Sequence of chain 1.A:
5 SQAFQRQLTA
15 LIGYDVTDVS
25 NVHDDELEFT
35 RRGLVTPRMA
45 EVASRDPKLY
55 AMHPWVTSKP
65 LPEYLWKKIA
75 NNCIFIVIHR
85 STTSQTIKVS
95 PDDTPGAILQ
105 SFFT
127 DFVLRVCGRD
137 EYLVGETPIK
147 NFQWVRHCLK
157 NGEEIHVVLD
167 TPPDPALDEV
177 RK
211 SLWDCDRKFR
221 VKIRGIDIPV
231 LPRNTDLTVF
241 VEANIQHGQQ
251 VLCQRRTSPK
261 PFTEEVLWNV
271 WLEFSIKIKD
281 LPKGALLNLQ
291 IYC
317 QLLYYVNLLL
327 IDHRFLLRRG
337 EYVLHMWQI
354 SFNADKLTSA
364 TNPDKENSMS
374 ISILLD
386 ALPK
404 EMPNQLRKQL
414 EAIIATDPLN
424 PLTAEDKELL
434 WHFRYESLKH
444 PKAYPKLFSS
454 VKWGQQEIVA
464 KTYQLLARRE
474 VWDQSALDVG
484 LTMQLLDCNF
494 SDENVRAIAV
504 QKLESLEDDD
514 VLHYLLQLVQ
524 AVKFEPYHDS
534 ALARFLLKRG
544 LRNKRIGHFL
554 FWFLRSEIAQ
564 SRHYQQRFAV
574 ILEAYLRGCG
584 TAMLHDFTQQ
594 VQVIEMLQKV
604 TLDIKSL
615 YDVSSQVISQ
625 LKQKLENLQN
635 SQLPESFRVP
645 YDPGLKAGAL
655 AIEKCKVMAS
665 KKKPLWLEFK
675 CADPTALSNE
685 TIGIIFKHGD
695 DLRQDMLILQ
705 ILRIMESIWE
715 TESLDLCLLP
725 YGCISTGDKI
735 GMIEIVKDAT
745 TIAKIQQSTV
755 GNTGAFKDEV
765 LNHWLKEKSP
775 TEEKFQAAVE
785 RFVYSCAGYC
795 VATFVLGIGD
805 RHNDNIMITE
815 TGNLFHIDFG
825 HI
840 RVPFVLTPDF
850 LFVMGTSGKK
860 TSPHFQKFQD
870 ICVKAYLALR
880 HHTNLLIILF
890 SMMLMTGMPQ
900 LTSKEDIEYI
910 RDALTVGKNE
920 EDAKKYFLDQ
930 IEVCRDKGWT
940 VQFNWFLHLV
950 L

Binding-site contacts:
Ligand atom C1 contacts residue LYS691 of chain 1.A at 3.9 Å.
Ligand atom N6 contacts residue ASP822 of chain 1.A at 3.5 Å (salt-bridge).
Ligand atom C1 contacts residue ASP822 of chain 1.A at 3.6 Å.
Ligand atom C11 contacts residue ILE821 of chain 1.A at 3.8 Å (hydrophobic).
Ligand atom C10 contacts residue ILE737 of chain 1.A at 3.6 Å (hydrophobic).
Ligand atom C3 contacts residue LYS691 of chain 1.A at 3.9 Å.
Ligand atom C10 contacts residue ILE821 of chain 1.A at 3.8 Å (hydrophobic).
Ligand atom C21 contacts residue GLU738 of chain 1.A at 3.4 Å.
Ligand atom C19 contacts residue VAL740 of chain 1.A at 3.8 Å (hydrophobic).
Ligand atom O20 contacts residue VAL740 of chain 1.A at 3.1 Å (h-bond).
Ligand atom C21 contacts residue PHE819 of chain 1.A at 3.7 Å (hydrophobic).
Ligand atom C18 contacts residue ILE739 of chain 1.A at 3.9 Å (hydrophobic).
Ligand atom S13 contacts residue ILE821 of chain 1.A at 3.8 Å.
Ligand atom C14 contacts residue MET811 of chain 1.A at 3.7 Å (hydrophobic).
Ligand atom O24 contacts residue ALA743 of chain 1.A at 3.3 Å (h-bond).
Ligand atom C22 contacts residue ILE821 of chain 1.A at 3.6 Å (hydrophobic).
Ligand atom O20 contacts residue GLU738 of chain 1.A at 3.1 Å (salt-bridge).
Ligand atom S13 contacts residue ILE689 of chain 1.A at 3.8 Å.
Ligand atom C3 contacts residue PRO668 of chain 1.A at 3.8 Å (hydrophobic).
Ligand atom O20 contacts residue ILE739 of chain 1.A at 3.5 Å.
Ligand atom C16 contacts residue MET811 of chain 1.A at 3.5 Å (hydrophobic).
Ligand atom C17 contacts residue MET811 of chain 1.A at 3.8 Å (hydrophobic).
Ligand atom C15 contacts residue MET811 of chain 1.A at 3.7 Å (hydrophobic).
Ligand atom N8 contacts residue ASP822 of chain 1.A at 3.2 Å (salt-bridge).
Ligand atom N25 contacts residue VAL740 of chain 1.A at 3.0 Å (h-bond).
Ligand atom C17 contacts residue TRP670 of chain 1.A at 3.7 Å (hydrophobic).
Ligand atom O24 contacts residue TRP670 of chain 1.A at 3.3 Å.
Ligand atom N25 contacts residue ALA743 of chain 1.A at 3.1 Å (h-bond).
Ligand atom C7 contacts residue ASP822 of chain 1.A at 3.3 Å.
Ligand atom C14 contacts residue ILE689 of chain 1.A at 3.8 Å (hydrophobic).
Ligand atom C18 contacts residue VAL740 of chain 1.A at 3.5 Å (hydrophobic).
Ligand atom N8 contacts residue LYS691 of chain 1.A at 3.5 Å (salt-bridge).
Ligand atom C22 contacts residue GLU738 of chain 1.A at 3.8 Å.
Ligand atom N25 contacts residue TRP670 of chain 1.A at 3.8 Å.
Ligand atom C23 contacts residue ALA743 of chain 1.A at 3.2 Å (hydrophobic).
Ligand atom C7 contacts residue ASP699 of chain 1.A at 3.9 Å.
Ligand atom C9 contacts residue ILE821 of chain 1.A at 3.7 Å (hydrophobic).
Ligand atom C21 contacts residue VAL740 of chain 1.A at 3.5 Å (hydrophobic).
Ligand atom C12 contacts residue ILE689 of chain 1.A at 3.8 Å (hydrophobic).
Ligand atom C23 contacts residue TRP670 of chain 1.A at 3.4 Å (hydrophobic).

This small molecule binds to this protein.
Small molecule (SMILES): CC(C)n1ncnc1-c1cc2c(s1)-c1ccc(C(N)=O)cc1OCC2